Sequence of chain 40.E:
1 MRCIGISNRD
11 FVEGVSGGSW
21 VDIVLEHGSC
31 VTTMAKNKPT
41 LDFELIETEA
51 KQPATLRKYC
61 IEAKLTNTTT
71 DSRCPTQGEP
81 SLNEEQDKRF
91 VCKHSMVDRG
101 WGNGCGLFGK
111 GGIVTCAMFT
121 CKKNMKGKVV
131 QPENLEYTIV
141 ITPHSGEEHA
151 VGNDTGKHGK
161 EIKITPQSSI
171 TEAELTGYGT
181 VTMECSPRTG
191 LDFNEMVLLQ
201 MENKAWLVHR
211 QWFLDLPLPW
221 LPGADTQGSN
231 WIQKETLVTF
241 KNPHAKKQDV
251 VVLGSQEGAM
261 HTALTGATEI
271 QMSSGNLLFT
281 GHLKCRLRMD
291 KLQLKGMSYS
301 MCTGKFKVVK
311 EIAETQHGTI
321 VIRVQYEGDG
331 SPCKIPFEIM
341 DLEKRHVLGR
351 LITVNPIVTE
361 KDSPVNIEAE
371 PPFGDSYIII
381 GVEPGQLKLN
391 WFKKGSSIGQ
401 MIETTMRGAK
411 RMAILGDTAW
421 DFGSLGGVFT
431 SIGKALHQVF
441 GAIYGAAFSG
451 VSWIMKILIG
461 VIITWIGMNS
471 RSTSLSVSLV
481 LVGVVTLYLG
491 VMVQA

Binding-site contacts:
Ligand atom O7 contacts residue HIS149 of chain 40.E at 3.6 Å.
Ligand atom O7 contacts residue ASN153 of chain 40.E at 3.3 Å (h-bond).
Ligand atom C5 contacts residue HIS158 of chain 40.E at 4.2 Å.
Ligand atom C1 contacts residue THR155 of chain 40.E at 4.0 Å.
Ligand atom C5 contacts residue HIS149 of chain 40.E at 4.4 Å.
Ligand atom C2 contacts residue ASN153 of chain 40.E at 2.4 Å.
Ligand atom O3 contacts residue HIS149 of chain 40.E at 4.2 Å.
Ligand atom O5 contacts residue HIS158 of chain 40.E at 3.1 Å (h-bond).
Ligand atom C1 contacts residue HIS149 of chain 40.E at 3.6 Å.
Ligand atom C3 contacts residue ASN153 of chain 40.E at 3.8 Å.
Ligand atom O5 contacts residue ASN153 of chain 40.E at 2.3 Å (h-bond).
Ligand atom C7 contacts residue HIS149 of chain 40.E at 4.5 Å.
Ligand atom C8 contacts residue ASN153 of chain 40.E at 4.0 Å.
Ligand atom C1 contacts residue ASN153 of chain 40.E at 1.4 Å.
Ligand atom C7 contacts residue ASN153 of chain 40.E at 3.3 Å.
Ligand atom N2 contacts residue ASN153 of chain 40.E at 2.9 Å (h-bond).
Ligand atom O6 contacts residue ASN153 of chain 40.E at 4.5 Å.
Ligand atom O5 contacts residue THR155 of chain 40.E at 4.3 Å.
Ligand atom O6 contacts residue HIS158 of chain 40.E at 2.8 Å (h-bond).
Ligand atom C6 contacts residue HIS158 of chain 40.E at 4.0 Å.
Ligand atom C3 contacts residue HIS149 of chain 40.E at 4.5 Å.
Ligand atom C8 contacts residue GLY102 of chain 40.C at 3.3 Å.
Ligand atom O5 contacts residue HIS149 of chain 40.E at 3.5 Å (h-bond).
Ligand atom O6 contacts residue HIS149 of chain 40.E at 3.0 Å (h-bond).
Ligand atom O6 contacts residue GLY156 of chain 40.E at 4.5 Å.
Ligand atom C4 contacts residue ASN153 of chain 40.E at 4.2 Å.
Ligand atom C5 contacts residue ASN153 of chain 40.E at 3.6 Å.
Ligand atom C2 contacts residue HIS149 of chain 40.E at 3.7 Å.
Ligand atom C6 contacts residue HIS149 of chain 40.E at 4.2 Å.
Ligand atom C4 contacts residue HIS149 of chain 40.E at 4.4 Å.
Ligand atom C1 contacts residue HIS158 of chain 40.E at 3.9 Å.

A small-molecule ligand and the protein it binds are described below.
Small molecule (SMILES): CC(=O)N[C@H]1[C@H](O[C@H]2[C@H](O)[C@@H](NC(C)=O)CO[C@@H]2CO)O[C@H](CO)[C@@H](O)[C@@H]1O

Sequence of chain 40.C:
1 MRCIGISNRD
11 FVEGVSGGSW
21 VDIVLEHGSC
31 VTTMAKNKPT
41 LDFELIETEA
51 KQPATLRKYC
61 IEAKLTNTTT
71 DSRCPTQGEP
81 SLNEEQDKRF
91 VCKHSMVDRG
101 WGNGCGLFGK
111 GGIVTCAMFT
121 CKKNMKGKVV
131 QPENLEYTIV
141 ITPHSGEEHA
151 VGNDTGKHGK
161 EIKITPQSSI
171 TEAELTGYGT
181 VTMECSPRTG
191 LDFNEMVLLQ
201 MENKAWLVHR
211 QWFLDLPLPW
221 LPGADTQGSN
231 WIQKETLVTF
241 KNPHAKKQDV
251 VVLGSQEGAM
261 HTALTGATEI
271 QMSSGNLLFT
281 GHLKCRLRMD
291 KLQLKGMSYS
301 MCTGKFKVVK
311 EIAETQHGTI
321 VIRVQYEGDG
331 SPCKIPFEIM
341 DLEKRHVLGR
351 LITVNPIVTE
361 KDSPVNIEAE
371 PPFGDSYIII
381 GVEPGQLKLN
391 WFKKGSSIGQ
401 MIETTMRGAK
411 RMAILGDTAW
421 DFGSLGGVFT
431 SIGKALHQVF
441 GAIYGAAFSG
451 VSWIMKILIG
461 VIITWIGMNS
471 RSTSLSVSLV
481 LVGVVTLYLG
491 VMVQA